Binding-site contacts:
Ligand atom C14 contacts residue LEU50 of chain 1.A at 3.7 Å (hydrophobic).
Ligand atom N2 contacts residue LEU50 of chain 1.A at 3.9 Å.
Ligand atom C10 contacts residue SER46 of chain 1.A at 3.8 Å.
Ligand atom C2 contacts residue MET165 of chain 1.A at 3.8 Å (hydrophobic).
Ligand atom C20 contacts residue GLN189 of chain 1.A at 3.5 Å.
Ligand atom C14 contacts residue SER46 of chain 1.A at 3.6 Å.
Ligand atom C9 contacts residue MET49 of chain 1.A at 3.8 Å (hydrophobic).
Ligand atom C9 contacts residue THR25 of chain 1.A at 3.8 Å.
Ligand atom C4 contacts residue GLN189 of chain 1.A at 3.2 Å.
Ligand atom C5 contacts residue GLN189 of chain 1.A at 3.4 Å.
Ligand atom C contacts residue HIS164 of chain 1.A at 3.5 Å.
Ligand atom O1 contacts residue MET49 of chain 1.A at 3.9 Å.
Ligand atom N2 contacts residue SER46 of chain 1.A at 3.4 Å (h-bond).
Ligand atom C12 contacts residue SER46 of chain 1.A at 3.5 Å.
Ligand atom C contacts residue MET49 of chain 1.A at 3.7 Å (hydrophobic).
Ligand atom C contacts residue HIS41 of chain 1.A at 3.5 Å.
Ligand atom C16 contacts residue GLN189 of chain 1.A at 3.8 Å.
Ligand atom C3 contacts residue GLN189 of chain 1.A at 3.4 Å.
Ligand atom C7 contacts residue MET49 of chain 1.A at 3.8 Å (hydrophobic).
Ligand atom C5 contacts residue MET49 of chain 1.A at 3.7 Å (hydrophobic).
Ligand atom C10 contacts residue THR45 of chain 1.A at 3.6 Å.
Ligand atom C9 contacts residue HIS41 of chain 1.A at 3.5 Å.
Ligand atom C11 contacts residue SER46 of chain 1.A at 3.7 Å.
Ligand atom O1 contacts residue SER46 of chain 1.A at 3.6 Å.
Ligand atom C12 contacts residue GLN189 of chain 1.A at 3.4 Å.
Ligand atom C10 contacts residue MET49 of chain 1.A at 3.8 Å (hydrophobic).
Ligand atom O2 contacts residue SER46 of chain 1.A at 2.9 Å (h-bond).
Ligand atom C8 contacts residue MET49 of chain 1.A at 3.8 Å (hydrophobic).
Ligand atom C13 contacts residue SER46 of chain 1.A at 3.1 Å.
Ligand atom C10 contacts residue CYS44 of chain 1.A at 3.1 Å (hydrophobic).
Ligand atom C8 contacts residue HIS41 of chain 1.A at 3.6 Å.
Ligand atom C2 contacts residue GLN189 of chain 1.A at 3.6 Å.
Ligand atom C2 contacts residue ARG188 of chain 1.A at 3.4 Å.
Ligand atom N1 contacts residue GLN189 of chain 1.A at 2.9 Å (h-bond).
Ligand atom C9 contacts residue CYS44 of chain 1.A at 3.5 Å (hydrophobic).
Ligand atom C11 contacts residue GLN189 of chain 1.A at 3.9 Å.
Ligand atom C1 contacts residue MET165 of chain 1.A at 3.8 Å (hydrophobic).
Ligand atom C21 contacts residue GLN189 of chain 1.A at 3.3 Å.
Ligand atom C2 contacts residue MET49 of chain 1.A at 3.7 Å (hydrophobic).
Ligand atom O contacts residue MET49 of chain 1.A at 3.8 Å.

This small molecule binds to this protein.
Small molecule (SMILES): CC(C)OCCCN(Cc1ccco1)C(=O)Nc1cn(C)c(=O)c2ccccc12

Sequence of chain 1.A:
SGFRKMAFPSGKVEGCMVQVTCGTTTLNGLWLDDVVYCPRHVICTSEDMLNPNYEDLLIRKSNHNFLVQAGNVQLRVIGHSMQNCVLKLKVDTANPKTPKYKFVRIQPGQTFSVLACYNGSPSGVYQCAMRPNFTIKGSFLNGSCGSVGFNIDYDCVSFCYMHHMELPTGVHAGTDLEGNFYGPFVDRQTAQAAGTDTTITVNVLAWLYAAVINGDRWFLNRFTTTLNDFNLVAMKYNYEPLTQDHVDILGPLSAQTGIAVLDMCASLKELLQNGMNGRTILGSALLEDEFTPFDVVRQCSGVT